Binding-site contacts:
Ligand atom C17 contacts residue HIS221 of chain 1.C at 3.5 Å.
Ligand atom C6 contacts residue MET85 of chain 1.C at 3.6 Å (hydrophobic).
Ligand atom C1 contacts residue LEU43 of chain 1.C at 3.9 Å (hydrophobic).
Ligand atom C11 contacts residue LEU43 of chain 1.C at 4.0 Å (hydrophobic).
Ligand atom C4 contacts residue LEU88 of chain 1.C at 3.8 Å (hydrophobic).
Ligand atom C16 contacts residue ILE121 of chain 1.C at 3.6 Å (hydrophobic).
Ligand atom O17 contacts residue HIS221 of chain 1.C at 2.7 Å (h-bond).
Ligand atom C18 contacts residue GLY218 of chain 1.C at 4.0 Å.
Ligand atom O17 contacts residue GLY218 of chain 1.C at 3.7 Å.
Ligand atom C16 contacts residue MET118 of chain 1.C at 3.8 Å (hydrophobic).
Ligand atom C2 contacts residue PHE101 of chain 1.C at 4.0 Å (hydrophobic).
Ligand atom C3 contacts residue ARG91 of chain 1.C at 4.0 Å.
Ligand atom C15 contacts residue MET85 of chain 1.C at 3.8 Å (hydrophobic).
Ligand atom C15 contacts residue GLY218 of chain 1.C at 3.6 Å.
Ligand atom O17 contacts residue MET40 of chain 1.C at 4.2 Å.
Ligand atom C7 contacts residue MET85 of chain 1.C at 3.8 Å (hydrophobic).
Ligand atom C2 contacts residue GLU50 of chain 1.C at 3.8 Å.
Ligand atom O3 contacts residue ARG91 of chain 1.C at 2.9 Å (salt-bridge).
Ligand atom C1 contacts residue ALA47 of chain 1.C at 4.1 Å (hydrophobic).
Ligand atom C9 contacts residue PHE101 of chain 1.C at 3.9 Å (hydrophobic).
Ligand atom C16 contacts residue HIS221 of chain 1.C at 3.6 Å.
Ligand atom C17 contacts residue MET118 of chain 1.C at 4.1 Å (hydrophobic).
Ligand atom C15 contacts residue ILE121 of chain 1.C at 4.2 Å (hydrophobic).
Ligand atom C16 contacts residue GLY218 of chain 1.C at 3.1 Å.
Ligand atom C5 contacts residue LEU88 of chain 1.C at 4.0 Å (hydrophobic).
Ligand atom C7 contacts residue LEU125 of chain 1.C at 4.2 Å (hydrophobic).
Ligand atom C18 contacts residue LEU222 of chain 1.C at 3.9 Å (hydrophobic).
Ligand atom C3 contacts residue LEU84 of chain 1.C at 3.9 Å (hydrophobic).
Ligand atom O17 contacts residue LEU222 of chain 1.C at 3.3 Å (h-bond).
Ligand atom C2 contacts residue ALA47 of chain 1.C at 4.2 Å (hydrophobic).
Ligand atom C4 contacts residue LEU84 of chain 1.C at 3.3 Å (hydrophobic).
Ligand atom C1 contacts residue PHE101 of chain 1.C at 3.7 Å (hydrophobic).
Ligand atom C5 contacts residue PHE101 of chain 1.C at 3.9 Å (hydrophobic).
Ligand atom C17 contacts residue GLY218 of chain 1.C at 4.0 Å.
Ligand atom O3 contacts residue LEU84 of chain 1.C at 3.6 Å (h-bond).
Ligand atom C12 contacts residue MET40 of chain 1.C at 4.2 Å (hydrophobic).
Ligand atom C3 contacts residue GLU50 of chain 1.C at 3.5 Å.
Ligand atom O3 contacts residue GLU50 of chain 1.C at 2.6 Å (salt-bridge).
Ligand atom C10 contacts residue PHE101 of chain 1.C at 3.5 Å (hydrophobic).
Ligand atom C6 contacts residue LEU88 of chain 1.C at 3.6 Å (hydrophobic).

Sequence of chain 1.C:
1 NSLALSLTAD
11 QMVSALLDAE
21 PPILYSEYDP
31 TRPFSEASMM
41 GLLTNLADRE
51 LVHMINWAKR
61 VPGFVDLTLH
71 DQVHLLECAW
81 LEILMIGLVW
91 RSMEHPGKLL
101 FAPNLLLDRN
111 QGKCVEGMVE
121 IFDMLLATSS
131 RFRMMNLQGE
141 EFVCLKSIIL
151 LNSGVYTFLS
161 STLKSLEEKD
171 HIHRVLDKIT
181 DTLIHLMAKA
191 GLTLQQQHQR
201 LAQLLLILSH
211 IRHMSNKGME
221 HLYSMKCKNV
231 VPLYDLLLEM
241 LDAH

A protein and the small-molecule ligand that binds it are described below.
Small molecule (SMILES): C[C@]12CC[C@@H]3c4ccc(O)cc4CC[C@H]3[C@@H]1CC[C@@H]2O